The protein below binds the small molecule below.
Small molecule (SMILES): Nc1ccn([C@H]2C[C@H](O)[C@@H](COP(=O)(O)O)O2)c(=O)n1

Sequence of chain 16.C:
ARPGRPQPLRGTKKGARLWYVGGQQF

Sequence of chain 16.A:
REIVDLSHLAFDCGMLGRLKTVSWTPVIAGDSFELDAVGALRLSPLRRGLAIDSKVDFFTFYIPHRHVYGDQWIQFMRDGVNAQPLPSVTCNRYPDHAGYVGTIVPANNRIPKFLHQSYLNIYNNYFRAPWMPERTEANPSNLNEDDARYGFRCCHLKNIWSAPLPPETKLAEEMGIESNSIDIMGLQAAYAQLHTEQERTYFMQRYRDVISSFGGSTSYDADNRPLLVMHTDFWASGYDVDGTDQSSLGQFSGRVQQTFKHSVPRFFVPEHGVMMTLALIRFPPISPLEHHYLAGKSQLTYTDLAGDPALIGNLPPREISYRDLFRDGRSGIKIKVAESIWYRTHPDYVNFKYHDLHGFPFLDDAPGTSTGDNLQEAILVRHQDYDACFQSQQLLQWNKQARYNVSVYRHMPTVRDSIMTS

Binding-site contacts:
Ligand atom OP2 contacts residue ASP242 of chain 16.A at 3.9 Å.
Ligand atom C5' contacts residue ASP242 of chain 16.A at 4.4 Å.
Ligand atom C2' contacts residue LYS25 of chain 16.C at 3.8 Å.